A small-molecule ligand and the protein it binds are described below.
Small molecule (SMILES): CCCCCc1cc(O)c2c(c1)OC(C)(C)[C@@H]1CCC(C)=C[C@@H]21

Sequence of chain 1.A:
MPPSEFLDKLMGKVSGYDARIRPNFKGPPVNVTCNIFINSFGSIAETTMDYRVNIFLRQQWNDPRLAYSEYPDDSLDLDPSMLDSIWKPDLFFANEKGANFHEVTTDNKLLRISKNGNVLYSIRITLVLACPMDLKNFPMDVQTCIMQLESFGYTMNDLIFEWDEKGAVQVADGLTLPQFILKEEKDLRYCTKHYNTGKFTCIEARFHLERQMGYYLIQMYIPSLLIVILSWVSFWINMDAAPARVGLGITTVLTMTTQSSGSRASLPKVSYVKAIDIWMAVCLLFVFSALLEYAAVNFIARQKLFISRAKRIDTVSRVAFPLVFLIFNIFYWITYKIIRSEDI

Binding-site contacts:
Ligand atom O2 contacts residue GLU324 of chain 1.A at 3.0 Å (salt-bridge).
Ligand atom C11 contacts residue PHE418 of chain 1.A at 4.2 Å (hydrophobic).
Ligand atom C8 contacts residue GLU324 of chain 1.A at 3.9 Å.
Ligand atom C10 contacts residue SER320 of chain 1.A at 4.2 Å.
Ligand atom C7 contacts residue GLU324 of chain 1.A at 4.5 Å.
Ligand atom C9 contacts residue GLU324 of chain 1.A at 4.4 Å.
Ligand atom C10 contacts residue PHE418 of chain 1.A at 4.2 Å (hydrophobic).
Ligand atom C7 contacts residue PHE418 of chain 1.A at 4.3 Å (hydrophobic).
Ligand atom C4 contacts residue GLU324 of chain 1.A at 4.2 Å.
Ligand atom C9 contacts residue PHE418 of chain 1.A at 3.8 Å (hydrophobic).
Ligand atom C15 contacts residue VAL421 of chain 1.A at 3.7 Å (hydrophobic).
Ligand atom C16 contacts residue SER320 of chain 1.A at 3.8 Å.
Ligand atom C8 contacts residue PHE418 of chain 1.A at 4.0 Å (hydrophobic).
Ligand atom C16 contacts residue PHE418 of chain 1.A at 4.3 Å (hydrophobic).
Ligand atom C9 contacts residue SER320 of chain 1.A at 4.3 Å.
Ligand atom C16 contacts residue GLU324 of chain 1.A at 4.4 Å.